Binding-site contacts:
Ligand atom O2 contacts residue ILE183 of chain 1.A at 4.0 Å.
Ligand atom O6 contacts residue VAL38 of chain 1.A at 3.8 Å.
Ligand atom C6 contacts residue TYR159 of chain 1.A at 4.1 Å (hydrophobic).
Ligand atom O2 contacts residue TRP105 of chain 1.A at 3.6 Å.
Ligand atom C2 contacts residue HIS182 of chain 1.A at 3.4 Å.
Ligand atom C3 contacts residue HIS182 of chain 1.A at 4.1 Å.
Ligand atom O4 contacts residue ARG326 of chain 1.A at 4.0 Å.
Ligand atom C2 contacts residue ARG12 of chain 1.A at 3.6 Å.
Ligand atom O3 contacts residue GLN385 of chain 1.A at 2.9 Å (h-bond).
Ligand atom O4 contacts residue LEU387 of chain 1.A at 3.7 Å.
Ligand atom C3 contacts residue ASP383 of chain 1.A at 3.6 Å.
Ligand atom C6 contacts residue LEU387 of chain 1.A at 4.1 Å (hydrophobic).
Ligand atom C6 contacts residue ARG326 of chain 1.A at 3.8 Å.
Ligand atom C3 contacts residue GLN385 of chain 1.A at 4.0 Å.
Ligand atom C6 contacts residue PHE215 of chain 1.A at 3.8 Å (hydrophobic).
Ligand atom O6 contacts residue GLN160 of chain 1.A at 4.1 Å.
Ligand atom O5 contacts residue HIS182 of chain 1.A at 3.4 Å.
Ligand atom C6 contacts residue HIS182 of chain 1.A at 3.9 Å.
Ligand atom O3 contacts residue ARG290 of chain 1.A at 3.1 Å (salt-bridge).
Ligand atom O4 contacts residue ASN325 of chain 1.A at 3.9 Å.
Ligand atom O3 contacts residue ASP383 of chain 1.A at 2.6 Å (salt-bridge).
Ligand atom O4 contacts residue TRP105 of chain 1.A at 4.1 Å.
Ligand atom O5 contacts residue ARG12 of chain 1.A at 3.3 Å (salt-bridge).
Ligand atom C4 contacts residue GLN385 of chain 1.A at 3.8 Å.
Ligand atom C1 contacts residue ARG12 of chain 1.A at 3.5 Å.
Ligand atom C3 contacts residue ASN386 of chain 1.A at 4.1 Å.
Ligand atom C2 contacts residue ILE183 of chain 1.A at 4.2 Å (hydrophobic).
Ligand atom C4 contacts residue HIS182 of chain 1.A at 4.0 Å.
Ligand atom C1 contacts residue HIS182 of chain 1.A at 3.8 Å.
Ligand atom O3 contacts residue GLY384 of chain 1.A at 3.0 Å (h-bond).
Ligand atom C4 contacts residue ASN386 of chain 1.A at 3.9 Å.
Ligand atom O6 contacts residue HIS182 of chain 1.A at 3.0 Å (h-bond).
Ligand atom O6 contacts residue ARG12 of chain 1.A at 3.5 Å (salt-bridge).
Ligand atom O6 contacts residue ARG326 of chain 1.A at 3.4 Å (salt-bridge).
Ligand atom O2 contacts residue ASP383 of chain 1.A at 3.8 Å.
Ligand atom C6 contacts residue TRP105 of chain 1.A at 3.4 Å (hydrophobic).
Ligand atom O4 contacts residue ASN386 of chain 1.A at 3.0 Å (h-bond).
Ligand atom C5 contacts residue TRP105 of chain 1.A at 3.9 Å (hydrophobic).
Ligand atom O3 contacts residue ASN386 of chain 1.A at 3.4 Å (h-bond).
Ligand atom O4 contacts residue GLN385 of chain 1.A at 3.8 Å.

Sequence of chain 1.A:
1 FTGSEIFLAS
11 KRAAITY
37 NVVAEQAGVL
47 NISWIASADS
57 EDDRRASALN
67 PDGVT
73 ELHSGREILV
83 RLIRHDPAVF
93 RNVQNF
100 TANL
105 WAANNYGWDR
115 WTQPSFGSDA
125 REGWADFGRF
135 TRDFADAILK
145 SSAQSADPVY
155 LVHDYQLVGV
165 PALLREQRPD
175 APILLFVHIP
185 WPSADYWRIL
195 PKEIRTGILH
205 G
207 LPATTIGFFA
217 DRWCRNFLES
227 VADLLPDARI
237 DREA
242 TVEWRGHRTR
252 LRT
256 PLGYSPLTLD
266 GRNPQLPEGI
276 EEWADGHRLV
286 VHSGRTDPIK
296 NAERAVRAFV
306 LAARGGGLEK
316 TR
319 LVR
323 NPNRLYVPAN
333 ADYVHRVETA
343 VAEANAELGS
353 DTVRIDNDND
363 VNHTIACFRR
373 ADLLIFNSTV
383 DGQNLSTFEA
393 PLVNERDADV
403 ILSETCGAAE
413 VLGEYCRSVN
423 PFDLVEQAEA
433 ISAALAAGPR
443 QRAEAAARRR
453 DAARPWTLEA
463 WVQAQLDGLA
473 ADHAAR

The protein below binds the small molecule below.
Small molecule (SMILES): OC[C@H]1O[C@H](O[C@H]2O[C@H](CO)[C@@H](O)[C@H](O)[C@H]2O)[C@H](O)[C@@H](O)[C@@H]1O